Sequence of chain 1.A:
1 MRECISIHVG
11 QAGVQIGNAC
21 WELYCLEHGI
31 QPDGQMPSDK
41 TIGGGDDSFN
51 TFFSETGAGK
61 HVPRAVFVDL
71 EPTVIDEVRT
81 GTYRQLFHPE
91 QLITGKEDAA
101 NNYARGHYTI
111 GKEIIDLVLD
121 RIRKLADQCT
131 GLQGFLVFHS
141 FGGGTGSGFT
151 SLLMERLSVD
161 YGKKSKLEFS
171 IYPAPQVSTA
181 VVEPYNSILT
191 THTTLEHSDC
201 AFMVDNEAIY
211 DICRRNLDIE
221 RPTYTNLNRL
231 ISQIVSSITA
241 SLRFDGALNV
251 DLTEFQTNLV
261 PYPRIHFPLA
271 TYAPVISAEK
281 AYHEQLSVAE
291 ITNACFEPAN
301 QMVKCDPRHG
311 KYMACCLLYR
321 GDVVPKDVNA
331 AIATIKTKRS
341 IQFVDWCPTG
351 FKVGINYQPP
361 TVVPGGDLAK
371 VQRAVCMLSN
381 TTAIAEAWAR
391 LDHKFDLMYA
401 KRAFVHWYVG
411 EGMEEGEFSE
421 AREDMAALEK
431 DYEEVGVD

Binding-site contacts:
Ligand atom C6 contacts residue GLU22 of chain 1.A at 4.0 Å.
Ligand atom C3 contacts residue GLN15 of chain 1.A at 4.2 Å.
Ligand atom C4 contacts residue ASN18 of chain 1.A at 3.9 Å.
Ligand atom C8 contacts residue TYR83 of chain 1.A at 4.4 Å (hydrophobic).
Ligand atom C6 contacts residue ARG229 of chain 1.A at 4.4 Å.
Ligand atom C7 contacts residue THR225 of chain 1.A at 3.4 Å.
Ligand atom S1 contacts residue THR225 of chain 1.A at 4.3 Å.
Ligand atom C1 contacts residue GLU22 of chain 1.A at 4.0 Å.
Ligand atom S1 contacts residue ASN228 of chain 1.A at 3.9 Å.
Ligand atom F1 contacts residue ALA19 of chain 1.A at 3.3 Å.
Ligand atom C2 contacts residue GLN15 of chain 1.A at 4.1 Å.
Ligand atom N1 contacts residue ASN18 of chain 1.A at 4.4 Å.
Ligand atom C9 contacts residue GLU22 of chain 1.A at 3.0 Å.
Ligand atom N1 contacts residue GLU22 of chain 1.A at 3.2 Å (salt-bridge).
Ligand atom C2 contacts residue ALA19 of chain 1.A at 4.1 Å (hydrophobic).
Ligand atom S1 contacts residue GLN15 of chain 1.A at 3.8 Å.
Ligand atom C9 contacts residue THR82 of chain 1.A at 4.1 Å.
Ligand atom C8 contacts residue GLU22 of chain 1.A at 3.9 Å.
Ligand atom C1 contacts residue ALA19 of chain 1.A at 4.0 Å (hydrophobic).
Ligand atom O1 contacts residue GLN15 of chain 1.A at 3.7 Å.
Ligand atom F1 contacts residue ARG229 of chain 1.A at 3.3 Å.
Ligand atom F1 contacts residue GLU22 of chain 1.A at 3.0 Å.
Ligand atom C3 contacts residue ASN18 of chain 1.A at 4.0 Å.
Ligand atom C9 contacts residue TYR83 of chain 1.A at 3.3 Å (hydrophobic).
Ligand atom O1 contacts residue TYR224 of chain 1.A at 3.8 Å.
Ligand atom C6 contacts residue ASN18 of chain 1.A at 4.2 Å.
Ligand atom O2 contacts residue ASN228 of chain 1.A at 4.3 Å.
Ligand atom C5 contacts residue ASN18 of chain 1.A at 4.0 Å.
Ligand atom C1 contacts residue ASN18 of chain 1.A at 4.2 Å.
Ligand atom C7 contacts residue GLN15 of chain 1.A at 4.4 Å.
Ligand atom C1 contacts residue ARG229 of chain 1.A at 4.3 Å.
Ligand atom O2 contacts residue GLN15 of chain 1.A at 2.9 Å.
Ligand atom S1 contacts residue ASN18 of chain 1.A at 4.3 Å.
Ligand atom O2 contacts residue ASN18 of chain 1.A at 3.2 Å (h-bond).
Ligand atom N1 contacts residue ARG229 of chain 1.A at 3.9 Å.
Ligand atom O1 contacts residue ASN228 of chain 1.A at 2.6 Å (h-bond).
Ligand atom C2 contacts residue THR225 of chain 1.A at 4.3 Å.
Ligand atom F1 contacts residue ASN18 of chain 1.A at 4.3 Å.
Ligand atom C2 contacts residue ASN18 of chain 1.A at 4.2 Å.
Ligand atom O1 contacts residue THR225 of chain 1.A at 3.9 Å.

This small molecule binds to this protein.
Small molecule (SMILES): CCNc1ccc(S(C)(=O)=O)cc1F